Sequence of chain 1.WA:
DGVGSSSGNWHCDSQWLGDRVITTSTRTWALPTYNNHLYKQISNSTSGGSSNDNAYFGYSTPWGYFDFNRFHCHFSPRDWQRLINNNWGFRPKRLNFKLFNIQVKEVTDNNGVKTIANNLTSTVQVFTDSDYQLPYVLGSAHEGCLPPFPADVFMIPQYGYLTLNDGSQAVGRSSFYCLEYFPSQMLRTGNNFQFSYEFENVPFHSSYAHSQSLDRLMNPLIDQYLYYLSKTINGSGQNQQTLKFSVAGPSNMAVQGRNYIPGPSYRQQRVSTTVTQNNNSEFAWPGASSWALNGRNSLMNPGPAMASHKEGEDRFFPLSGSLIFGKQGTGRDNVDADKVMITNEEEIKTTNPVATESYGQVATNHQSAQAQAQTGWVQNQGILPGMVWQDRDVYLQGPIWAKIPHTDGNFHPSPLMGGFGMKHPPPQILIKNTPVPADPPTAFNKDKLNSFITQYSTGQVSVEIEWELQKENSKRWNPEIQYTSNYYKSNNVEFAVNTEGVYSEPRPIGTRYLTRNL

Sequence of chain 1.XA:
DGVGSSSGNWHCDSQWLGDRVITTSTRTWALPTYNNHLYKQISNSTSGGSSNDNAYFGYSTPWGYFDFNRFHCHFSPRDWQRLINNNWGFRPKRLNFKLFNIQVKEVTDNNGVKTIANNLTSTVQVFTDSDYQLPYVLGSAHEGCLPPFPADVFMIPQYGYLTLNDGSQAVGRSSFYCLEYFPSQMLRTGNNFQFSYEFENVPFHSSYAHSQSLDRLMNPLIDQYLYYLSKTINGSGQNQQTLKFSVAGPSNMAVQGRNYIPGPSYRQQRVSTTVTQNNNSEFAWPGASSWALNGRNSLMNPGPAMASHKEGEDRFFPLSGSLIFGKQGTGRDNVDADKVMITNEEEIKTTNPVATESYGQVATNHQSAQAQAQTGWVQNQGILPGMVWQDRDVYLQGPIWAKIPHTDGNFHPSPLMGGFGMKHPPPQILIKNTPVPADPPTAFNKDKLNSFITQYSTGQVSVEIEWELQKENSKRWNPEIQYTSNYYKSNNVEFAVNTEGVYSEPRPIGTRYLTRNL

Binding-site contacts:
Ligand atom C1 contacts residue TRP285 of chain 1.XA at 3.5 Å (hydrophobic).
Ligand atom O1 contacts residue VAL255 of chain 1.WA at 4.0 Å.
Ligand atom O1 contacts residue TRP285 of chain 1.XA at 3.1 Å.
Ligand atom C4 contacts residue TRP285 of chain 1.XA at 4.0 Å (hydrophobic).
Ligand atom O2 contacts residue VAL255 of chain 1.WA at 3.9 Å.
Ligand atom O6 contacts residue TRP285 of chain 1.XA at 3.2 Å (h-bond).
Ligand atom O4 contacts residue TRP285 of chain 1.XA at 3.2 Å.
Ligand atom C2 contacts residue ASN252 of chain 1.WA at 4.4 Å.
Ligand atom O2 contacts residue ASN252 of chain 1.WA at 3.1 Å (h-bond).
Ligand atom C6 contacts residue TRP285 of chain 1.XA at 3.4 Å (hydrophobic).
Ligand atom C3 contacts residue TRP285 of chain 1.XA at 4.0 Å (hydrophobic).
Ligand atom O5 contacts residue TRP285 of chain 1.XA at 3.1 Å (h-bond).
Ligand atom O3 contacts residue TRP285 of chain 1.XA at 3.9 Å.
Ligand atom O1 contacts residue ALA254 of chain 1.WA at 4.3 Å.
Ligand atom C5 contacts residue TRP285 of chain 1.XA at 3.7 Å (hydrophobic).
Ligand atom O1 contacts residue ASN252 of chain 1.WA at 4.2 Å.
Ligand atom C2 contacts residue TRP285 of chain 1.XA at 3.5 Å (hydrophobic).
Ligand atom O2 contacts residue TRP285 of chain 1.XA at 4.3 Å.

A small-molecule ligand and the protein it binds are described below.
Small molecule (SMILES): OC[C@H]1O[C@@H](O)[C@H](O)[C@@H](O)[C@H]1O